Binding-site contacts:
Ligand atom C7 contacts residue ASN17 of chain 1.B at 3.5 Å.
Ligand atom C8 contacts residue ILE44 of chain 1.B at 3.4 Å (hydrophobic).
Ligand atom O7 contacts residue ILE44 of chain 1.B at 3.6 Å.
Ligand atom C8 contacts residue THR35 of chain 1.B at 3.9 Å.
Ligand atom O6 contacts residue LEU123 of chain 1.B at 3.3 Å.
Ligand atom C2 contacts residue ASN17 of chain 1.B at 2.5 Å.
Ligand atom N2 contacts residue ASN17 of chain 1.B at 3.1 Å (h-bond).
Ligand atom C7 contacts residue ILE44 of chain 1.B at 3.7 Å (hydrophobic).
Ligand atom C7 contacts residue GLY15 of chain 1.B at 3.8 Å.
Ligand atom C8 contacts residue THR34 of chain 1.B at 4.1 Å.
Ligand atom C4 contacts residue ASN17 of chain 1.B at 4.2 Å.
Ligand atom O7 contacts residue THR34 of chain 1.B at 3.4 Å.
Ligand atom C8 contacts residue ALA36 of chain 1.B at 3.6 Å (hydrophobic).
Ligand atom O5 contacts residue LEU123 of chain 1.B at 3.8 Å.
Ligand atom C2 contacts residue GLY15 of chain 1.B at 4.5 Å.
Ligand atom O7 contacts residue ASN17 of chain 1.B at 3.6 Å (h-bond).
Ligand atom C1 contacts residue GLY15 of chain 1.B at 4.3 Å.
Ligand atom O5 contacts residue ASN17 of chain 1.B at 2.3 Å (h-bond).
Ligand atom C5 contacts residue ASN17 of chain 1.B at 3.7 Å.
Ligand atom N2 contacts residue GLY15 of chain 1.B at 3.4 Å (h-bond).
Ligand atom C7 contacts residue THR34 of chain 1.B at 4.3 Å.
Ligand atom C1 contacts residue ASN17 of chain 1.B at 1.9 Å.
Ligand atom C8 contacts residue GLY15 of chain 1.B at 3.4 Å.
Ligand atom C3 contacts residue ASN17 of chain 1.B at 3.9 Å.
Ligand atom C8 contacts residue SER16 of chain 1.B at 4.5 Å.

This small molecule binds to this protein.
Small molecule (SMILES): CC(=O)N[C@@H]1[C@@H](O)[C@H](O)[C@@H](CO)O[C@H]1O

Sequence of chain 1.B:
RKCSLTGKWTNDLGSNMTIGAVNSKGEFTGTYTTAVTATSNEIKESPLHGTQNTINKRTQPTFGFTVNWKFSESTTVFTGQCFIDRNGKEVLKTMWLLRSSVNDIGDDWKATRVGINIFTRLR